Binding-site contacts:
Ligand atom O3 contacts residue KCX205 of chain 2.D at 2.4 Å (h-bond).
Ligand atom C contacts residue ASN127 of chain 2.C at 3.4 Å.
Ligand atom O6 contacts residue GLU208 of chain 2.D at 3.3 Å (salt-bridge).
Ligand atom O6 contacts residue ASN127 of chain 2.C at 2.8 Å (h-bond).
Ligand atom O6 contacts residue LYS181 of chain 2.D at 2.7 Å (salt-bridge).
Ligand atom O3P contacts residue THR76 of chain 2.C at 2.5 Å (h-bond).
Ligand atom O2 contacts residue LYS179 of chain 2.D at 3.0 Å (salt-bridge).
Ligand atom O6P contacts residue SER383 of chain 2.D at 3.3 Å (h-bond).
Ligand atom O2 contacts residue ASP207 of chain 2.D at 3.2 Å (salt-bridge).
Ligand atom O4P contacts residue ARG299 of chain 2.D at 3.0 Å.
Ligand atom O5P contacts residue LEU339 of chain 2.D at 3.2 Å.
Ligand atom O1 contacts residue LYS179 of chain 2.D at 3.1 Å (salt-bridge).
Ligand atom O1P contacts residue GLY385 of chain 2.D at 2.8 Å (h-bond).
Ligand atom O6 contacts residue LYS179 of chain 2.D at 3.4 Å (salt-bridge).
Ligand atom C2 contacts residue MG1 of chain 2.L at 2.8 Å.
Ligand atom C3 contacts residue MG1 of chain 2.L at 3.1 Å.
Ligand atom O3P contacts residue GLY408 of chain 2.D at 2.8 Å (h-bond).
Ligand atom O3 contacts residue GLU208 of chain 2.D at 3.1 Å (salt-bridge).
Ligand atom C3 contacts residue KCX205 of chain 2.D at 3.0 Å.
Ligand atom O3 contacts residue MG1 of chain 2.L at 2.3 Å.
Ligand atom O6P contacts residue HIS331 of chain 2.D at 2.8 Å (h-bond).
Ligand atom P1 contacts residue LYS338 of chain 2.D at 3.5 Å.
Ligand atom C contacts residue MG1 of chain 2.L at 2.8 Å.
Ligand atom O5P contacts residue ARG299 of chain 2.D at 2.9 Å (salt-bridge).
Ligand atom O6 contacts residue MG1 of chain 2.L at 2.1 Å.
Ligand atom O1P contacts residue LYS338 of chain 2.D at 2.7 Å (salt-bridge).
Ligand atom O7 contacts residue LYS338 of chain 2.D at 3.0 Å (salt-bridge).
Ligand atom O1P contacts residue TRP77 of chain 2.C at 3.2 Å.
Ligand atom O2P contacts residue GLY407 of chain 2.D at 2.6 Å (h-bond).
Ligand atom O2 contacts residue MG1 of chain 2.L at 2.1 Å.
Ligand atom O5 contacts residue LEU339 of chain 2.D at 3.0 Å.
Ligand atom O2 contacts residue THR177 of chain 2.D at 2.8 Å (h-bond).
Ligand atom C contacts residue LYS179 of chain 2.D at 3.5 Å.
Ligand atom O1 contacts residue LYS338 of chain 2.D at 3.4 Å (salt-bridge).
Ligand atom O4 contacts residue GLY384 of chain 2.D at 3.2 Å.
Ligand atom O6 contacts residue ASP207 of chain 2.D at 3.3 Å (salt-bridge).
Ligand atom O3P contacts residue LYS179 of chain 2.D at 3.5 Å.
Ligand atom O3 contacts residue HIS298 of chain 2.D at 2.8 Å (h-bond).
Ligand atom O2 contacts residue KCX205 of chain 2.D at 2.8 Å (h-bond).
Ligand atom O4 contacts residue SER383 of chain 2.D at 3.1 Å (h-bond).

The small molecule below binds the protein below.
Small molecule (SMILES): O=C(O)[C@@](O)(COP(=O)(O)O)[C@H](O)[C@H](O)COP(=O)(O)O

Sequence of chain 2.C:
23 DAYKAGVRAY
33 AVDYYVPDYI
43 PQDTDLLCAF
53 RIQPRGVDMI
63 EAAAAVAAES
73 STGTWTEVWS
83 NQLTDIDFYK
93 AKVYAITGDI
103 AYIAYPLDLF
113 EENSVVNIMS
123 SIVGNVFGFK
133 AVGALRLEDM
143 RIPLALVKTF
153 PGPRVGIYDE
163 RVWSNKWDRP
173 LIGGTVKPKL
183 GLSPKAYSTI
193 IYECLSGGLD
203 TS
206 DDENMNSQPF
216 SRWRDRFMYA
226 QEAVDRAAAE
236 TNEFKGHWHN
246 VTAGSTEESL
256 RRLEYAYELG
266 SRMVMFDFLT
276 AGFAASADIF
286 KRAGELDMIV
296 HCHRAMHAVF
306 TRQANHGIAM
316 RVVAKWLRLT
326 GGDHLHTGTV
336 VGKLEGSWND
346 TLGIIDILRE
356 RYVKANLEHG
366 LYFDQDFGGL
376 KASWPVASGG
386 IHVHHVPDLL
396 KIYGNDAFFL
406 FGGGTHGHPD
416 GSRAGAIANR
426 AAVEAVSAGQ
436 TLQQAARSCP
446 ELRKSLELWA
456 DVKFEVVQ

Sequence of chain 2.D:
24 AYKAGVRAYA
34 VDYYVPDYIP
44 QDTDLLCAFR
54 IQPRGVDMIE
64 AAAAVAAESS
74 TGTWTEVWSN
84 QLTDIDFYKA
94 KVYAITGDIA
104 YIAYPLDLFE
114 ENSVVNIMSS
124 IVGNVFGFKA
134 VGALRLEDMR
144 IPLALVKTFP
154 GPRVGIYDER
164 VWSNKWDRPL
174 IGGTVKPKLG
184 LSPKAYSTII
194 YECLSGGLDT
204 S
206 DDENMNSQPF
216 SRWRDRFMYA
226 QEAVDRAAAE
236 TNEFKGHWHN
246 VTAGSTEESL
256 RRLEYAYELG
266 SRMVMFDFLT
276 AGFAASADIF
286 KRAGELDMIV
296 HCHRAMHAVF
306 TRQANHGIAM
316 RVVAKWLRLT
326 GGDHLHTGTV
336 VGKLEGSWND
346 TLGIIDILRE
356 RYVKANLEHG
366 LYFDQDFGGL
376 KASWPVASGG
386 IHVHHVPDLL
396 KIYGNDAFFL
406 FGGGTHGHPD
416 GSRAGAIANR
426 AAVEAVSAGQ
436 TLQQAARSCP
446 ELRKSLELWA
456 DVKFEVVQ